A protein and the small-molecule ligand that binds it are described below.
Small molecule (SMILES): O=C(O)[C@]1(O)C[C@H](CP(=O)(O)O)[C@@H](O)[C@H](O)C1

Binding-site contacts:
Ligand atom O93 contacts residue HIS275 of chain 2.B at 3.1 Å.
Ligand atom O4 contacts residue LYS197 of chain 2.B at 3.1 Å (salt-bridge).
Ligand atom P1 contacts residue ARG130 of chain 1.B at 3.6 Å.
Ligand atom O5 contacts residue NAD1 of chain 2.J at 3.4 Å.
Ligand atom C3 contacts residue ASP146 of chain 2.B at 3.7 Å.
Ligand atom O91 contacts residue ARG130 of chain 1.B at 2.8 Å (salt-bridge).
Ligand atom O12 contacts residue ARG264 of chain 2.B at 3.0 Å (salt-bridge).
Ligand atom O4 contacts residue ZN1 of chain 2.G at 2.4 Å.
Ligand atom O5 contacts residue HIS271 of chain 2.B at 3.0 Å (h-bond).
Ligand atom O11 contacts residue LYS152 of chain 2.B at 3.2 Å (salt-bridge).
Ligand atom O5 contacts residue ZN1 of chain 2.G at 2.3 Å.
Ligand atom O11 contacts residue ARG264 of chain 2.B at 2.8 Å (salt-bridge).
Ligand atom C8 contacts residue LYS152 of chain 2.B at 3.7 Å.
Ligand atom O4 contacts residue HIS271 of chain 2.B at 3.3 Å (h-bond).
Ligand atom C6 contacts residue ASN268 of chain 2.B at 3.5 Å.
Ligand atom C4 contacts residue LEU267 of chain 2.B at 3.6 Å (hydrophobic).
Ligand atom C1 contacts residue ARG264 of chain 2.B at 3.6 Å.
Ligand atom O93 contacts residue ASN268 of chain 2.B at 2.9 Å (h-bond).
Ligand atom O2 contacts residue ASN268 of chain 2.B at 3.0 Å (h-bond).
Ligand atom O5 contacts residue HIS287 of chain 2.B at 3.2 Å (h-bond).
Ligand atom O4 contacts residue ASP146 of chain 2.B at 2.4 Å (salt-bridge).
Ligand atom O4 contacts residue NAD1 of chain 2.J at 3.4 Å.
Ligand atom P1 contacts residue LYS356 of chain 2.B at 3.7 Å.
Ligand atom O92 contacts residue ASN162 of chain 2.B at 2.8 Å (h-bond).
Ligand atom O12 contacts residue NAD1 of chain 2.J at 3.6 Å (h-bond).
Ligand atom O4 contacts residue GLU194 of chain 2.B at 3.1 Å (salt-bridge).
Ligand atom C4 contacts residue HIS271 of chain 2.B at 3.3 Å.
Ligand atom O12 contacts residue LYS250 of chain 2.B at 2.7 Å (salt-bridge).
Ligand atom O2 contacts residue LEU267 of chain 2.B at 3.4 Å.
Ligand atom C4 contacts residue ASP146 of chain 2.B at 3.6 Å.
Ligand atom O92 contacts residue LYS356 of chain 2.B at 2.8 Å (salt-bridge).
Ligand atom O91 contacts residue LYS152 of chain 2.B at 2.6 Å (salt-bridge).
Ligand atom C5 contacts residue ZN1 of chain 2.G at 3.1 Å.
Ligand atom C4 contacts residue ZN1 of chain 2.G at 3.0 Å.
Ligand atom C3 contacts residue LEU267 of chain 2.B at 3.6 Å (hydrophobic).
Ligand atom O92 contacts residue ARG130 of chain 1.B at 3.0 Å (salt-bridge).
Ligand atom C7 contacts residue ASN162 of chain 2.B at 3.6 Å.
Ligand atom C5 contacts residue HIS271 of chain 2.B at 3.6 Å.
Ligand atom C5 contacts residue NAD1 of chain 2.J at 3.4 Å.
Ligand atom C4 contacts residue LYS197 of chain 2.B at 3.7 Å.

Sequence of chain 1.B:
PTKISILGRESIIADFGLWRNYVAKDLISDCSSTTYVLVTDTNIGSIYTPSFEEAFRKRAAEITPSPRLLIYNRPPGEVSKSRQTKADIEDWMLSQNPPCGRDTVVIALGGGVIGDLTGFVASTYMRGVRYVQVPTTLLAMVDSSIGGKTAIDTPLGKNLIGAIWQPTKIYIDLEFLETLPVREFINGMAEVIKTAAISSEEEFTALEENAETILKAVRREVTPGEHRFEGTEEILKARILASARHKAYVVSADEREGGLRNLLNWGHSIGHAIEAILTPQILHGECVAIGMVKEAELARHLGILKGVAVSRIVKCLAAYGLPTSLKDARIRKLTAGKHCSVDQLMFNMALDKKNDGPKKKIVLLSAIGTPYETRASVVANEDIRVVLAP

Sequence of chain 2.B:
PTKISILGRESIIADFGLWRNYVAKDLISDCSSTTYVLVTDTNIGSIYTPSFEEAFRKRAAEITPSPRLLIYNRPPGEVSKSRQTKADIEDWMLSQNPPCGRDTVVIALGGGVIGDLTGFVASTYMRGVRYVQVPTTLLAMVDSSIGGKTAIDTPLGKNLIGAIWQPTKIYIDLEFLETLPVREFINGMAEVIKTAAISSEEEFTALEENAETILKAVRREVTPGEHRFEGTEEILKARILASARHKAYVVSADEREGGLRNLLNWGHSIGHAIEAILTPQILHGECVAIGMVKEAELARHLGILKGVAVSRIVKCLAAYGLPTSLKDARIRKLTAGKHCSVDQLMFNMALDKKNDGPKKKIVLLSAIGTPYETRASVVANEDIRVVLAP